Sequence of chain 2.A:
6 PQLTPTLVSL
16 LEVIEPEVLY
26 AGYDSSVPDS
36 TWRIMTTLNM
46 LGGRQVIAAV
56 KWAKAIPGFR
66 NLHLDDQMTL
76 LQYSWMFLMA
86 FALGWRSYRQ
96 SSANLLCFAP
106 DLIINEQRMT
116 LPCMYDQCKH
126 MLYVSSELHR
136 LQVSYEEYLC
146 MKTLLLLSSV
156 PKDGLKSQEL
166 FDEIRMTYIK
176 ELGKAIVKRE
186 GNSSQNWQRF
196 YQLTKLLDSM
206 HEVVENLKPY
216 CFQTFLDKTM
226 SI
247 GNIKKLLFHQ

This small molecule binds to this protein.
Small molecule (SMILES): CC#C[C@]1(O)CC[C@H]2[C@@H]3CCC4=CC(=O)CCC4=C3[C@@H](c3ccc(N(C)C)cc3)C[C@@]21C

Binding-site contacts:
Ligand atom O30 contacts residue PHE103 of chain 1.A at 3.6 Å.
Ligand atom C17 contacts residue GLN122 of chain 1.A at 3.5 Å.
Ligand atom C25 contacts residue GLY47 of chain 1.A at 3.8 Å.
Ligand atom C32 contacts residue LEU43 of chain 1.A at 3.6 Å (hydrophobic).
Ligand atom O3 contacts residue MET40 of chain 1.A at 3.6 Å.
Ligand atom O30 contacts residue GLN50 of chain 1.A at 2.7 Å (h-bond).
Ligand atom O3 contacts residue GLN122 of chain 1.A at 2.7 Å (h-bond).
Ligand atom C32 contacts residue PHE103 of chain 1.A at 3.8 Å (hydrophobic).
Ligand atom C6 contacts residue LEU43 of chain 1.A at 3.7 Å (hydrophobic).
Ligand atom C18 contacts residue LEU43 of chain 1.A at 3.8 Å (hydrophobic).
Ligand atom O30 contacts residue ARG91 of chain 1.A at 2.9 Å (salt-bridge).
Ligand atom C3 contacts residue MET84 of chain 1.A at 3.9 Å (hydrophobic).
Ligand atom C22 contacts residue LEU43 of chain 1.A at 3.8 Å (hydrophobic).
Ligand atom C19 contacts residue CYS216 of chain 1.A at 3.6 Å (hydrophobic).
Ligand atom C26 contacts residue MET84 of chain 1.A at 3.5 Å (hydrophobic).
Ligand atom C23 contacts residue ASN44 of chain 1.A at 3.4 Å.
Ligand atom O3 contacts residue TYR215 of chain 1.A at 3.8 Å.
Ligand atom C5 contacts residue MET84 of chain 1.A at 3.8 Å (hydrophobic).
Ligand atom C3 contacts residue GLN50 of chain 1.A at 3.8 Å.
Ligand atom C31 contacts residue GLN122 of chain 1.A at 3.3 Å.
Ligand atom C16 contacts residue LEU212 of chain 1.A at 3.9 Å (hydrophobic).
Ligand atom C30 contacts residue MET40 of chain 1.A at 3.8 Å (hydrophobic).
Ligand atom C25 contacts residue MET84 of chain 1.A at 3.9 Å (hydrophobic).
Ligand atom C15 contacts residue MET126 of chain 1.A at 3.8 Å (hydrophobic).
Ligand atom C8 contacts residue MET81 of chain 1.A at 3.4 Å (hydrophobic).
Ligand atom C31 contacts residue MET40 of chain 1.A at 3.8 Å (hydrophobic).
Ligand atom C2 contacts residue GLN50 of chain 1.A at 3.1 Å.
Ligand atom C22 contacts residue ASN44 of chain 1.A at 3.7 Å.
Ligand atom C30 contacts residue GLN122 of chain 1.A at 3.6 Å.
Ligand atom C30 contacts residue MET126 of chain 1.A at 3.7 Å (hydrophobic).
Ligand atom C14 contacts residue LEU43 of chain 1.A at 3.9 Å (hydrophobic).
Ligand atom C1 contacts residue GLN50 of chain 1.A at 3.5 Å.
Ligand atom C2 contacts residue PHE103 of chain 1.A at 3.7 Å (hydrophobic).
Ligand atom C26 contacts residue GLY47 of chain 1.A at 3.7 Å.
Ligand atom C25 contacts residue TRP80 of chain 1.A at 3.5 Å (hydrophobic).
Ligand atom C3 contacts residue PHE103 of chain 1.A at 3.9 Å (hydrophobic).
Ligand atom C31 contacts residue MET126 of chain 1.A at 3.9 Å (hydrophobic).
Ligand atom C4 contacts residue MET84 of chain 1.A at 3.9 Å (hydrophobic).
Ligand atom C32 contacts residue MET119 of chain 1.A at 3.8 Å (hydrophobic).
Ligand atom C29 contacts residue CYS216 of chain 1.A at 3.7 Å (hydrophobic).

Sequence of chain 1.A:
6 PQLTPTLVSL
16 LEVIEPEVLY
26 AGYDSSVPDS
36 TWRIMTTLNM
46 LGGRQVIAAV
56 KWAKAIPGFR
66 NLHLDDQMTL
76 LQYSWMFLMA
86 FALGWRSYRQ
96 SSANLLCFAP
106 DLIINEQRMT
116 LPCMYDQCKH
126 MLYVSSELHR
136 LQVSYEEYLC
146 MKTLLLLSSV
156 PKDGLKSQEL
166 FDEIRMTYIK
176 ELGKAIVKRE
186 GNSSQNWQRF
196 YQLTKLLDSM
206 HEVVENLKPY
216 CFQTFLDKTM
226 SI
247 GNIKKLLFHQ